This protein binds this small molecule.
Small molecule (SMILES): CC(=O)N[C@H]1[C@H](O[C@H]2[C@H](O)[C@@H](NC(C)=O)CO[C@@H]2CO)O[C@H](CO)[C@@H](O[C@@H]2O[C@H](CO)[C@@H](O)[C@H](O)[C@@H]2O)[C@@H]1O

Sequence of chain 1.D:
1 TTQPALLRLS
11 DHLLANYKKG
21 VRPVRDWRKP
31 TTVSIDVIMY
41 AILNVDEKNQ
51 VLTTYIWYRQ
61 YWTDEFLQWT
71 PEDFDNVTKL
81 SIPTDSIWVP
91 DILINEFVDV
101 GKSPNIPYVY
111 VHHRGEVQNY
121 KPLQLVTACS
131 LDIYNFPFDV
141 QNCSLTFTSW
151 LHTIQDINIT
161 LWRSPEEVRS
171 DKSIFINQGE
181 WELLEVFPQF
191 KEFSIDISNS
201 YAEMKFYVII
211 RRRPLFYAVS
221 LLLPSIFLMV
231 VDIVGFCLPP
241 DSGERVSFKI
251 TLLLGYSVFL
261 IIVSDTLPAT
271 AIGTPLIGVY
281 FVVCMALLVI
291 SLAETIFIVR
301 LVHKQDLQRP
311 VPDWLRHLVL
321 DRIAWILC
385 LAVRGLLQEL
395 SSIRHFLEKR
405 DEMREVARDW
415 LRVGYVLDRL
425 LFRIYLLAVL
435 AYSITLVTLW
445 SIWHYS

Binding-site contacts:
Ligand atom O5 contacts residue ASN158 of chain 1.D at 3.6 Å.
Ligand atom C1 contacts residue ASN158 of chain 1.D at 3.3 Å.
Ligand atom O6 contacts residue THR160 of chain 1.D at 3.5 Å.
Ligand atom N2 contacts residue ASN158 of chain 1.D at 3.8 Å.
Ligand atom O7 contacts residue PHE190 of chain 1.D at 4.3 Å.
Ligand atom C1 contacts residue PHE190 of chain 1.D at 3.6 Å (hydrophobic).
Ligand atom O6 contacts residue ILE159 of chain 1.D at 3.2 Å (h-bond).
Ligand atom C5 contacts residue PHE190 of chain 1.D at 4.0 Å (hydrophobic).
Ligand atom O5 contacts residue PHE190 of chain 1.D at 3.7 Å.
Ligand atom O5 contacts residue ILE159 of chain 1.D at 4.2 Å.
Ligand atom O7 contacts residue ASN158 of chain 1.D at 2.4 Å (h-bond).
Ligand atom C6 contacts residue THR160 of chain 1.D at 4.3 Å.
Ligand atom C8 contacts residue PHE190 of chain 1.D at 4.4 Å (hydrophobic).
Ligand atom C2 contacts residue ASN158 of chain 1.D at 3.4 Å.
Ligand atom C7 contacts residue ASN158 of chain 1.D at 3.4 Å.